A small-molecule ligand and the protein it binds are described below.
Small molecule (SMILES): CNS(=O)(=O)c1ccc2cccc(CCNC(C)=O)c2c1

Binding-site contacts:
Ligand atom O3 contacts residue FAD1 of chain 1.D at 2.6 Å (h-bond).
Ligand atom S1 contacts residue FAD1 of chain 1.D at 3.8 Å.
Ligand atom C20 contacts residue ASN67 of chain 1.B at 3.5 Å.
Ligand atom C13 contacts residue ILE129 of chain 1.B at 3.5 Å (hydrophobic).
Ligand atom C6 contacts residue FAD1 of chain 1.D at 3.5 Å.
Ligand atom C20 contacts residue VAL70 of chain 1.B at 3.8 Å (hydrophobic).
Ligand atom C3 contacts residue FAD1 of chain 1.D at 3.2 Å.
Ligand atom O2 contacts residue TYR156 of chain 1.A at 3.5 Å (h-bond).
Ligand atom C19 contacts residue FAD1 of chain 1.D at 3.4 Å.
Ligand atom C1 contacts residue FAD1 of chain 1.D at 3.6 Å.
Ligand atom C9 contacts residue FAD1 of chain 1.D at 3.4 Å.
Ligand atom C5 contacts residue PHE179 of chain 1.B at 3.9 Å (hydrophobic).
Ligand atom C17 contacts residue FAD1 of chain 1.D at 2.9 Å.
Ligand atom C1 contacts residue PHE127 of chain 1.B at 3.8 Å (hydrophobic).
Ligand atom C20 contacts residue GLY69 of chain 1.B at 3.9 Å.
Ligand atom C16 contacts residue FAD1 of chain 1.D at 3.9 Å.
Ligand atom C13 contacts residue PHE132 of chain 1.B at 3.8 Å (hydrophobic).
Ligand atom C8 contacts residue PHE179 of chain 1.B at 3.9 Å (hydrophobic).
Ligand atom C4 contacts residue FAD1 of chain 1.D at 3.2 Å.
Ligand atom O3 contacts residue GLY69 of chain 1.B at 3.7 Å.
Ligand atom N2 contacts residue FAD1 of chain 1.D at 3.9 Å.
Ligand atom O1 contacts residue GLY151 of chain 1.A at 2.9 Å (h-bond).
Ligand atom O2 contacts residue FAD1 of chain 1.D at 3.3 Å (h-bond).
Ligand atom C9 contacts residue PHE179 of chain 1.B at 3.5 Å (hydrophobic).
Ligand atom C9 contacts residue PHE107 of chain 1.A at 3.9 Å (hydrophobic).
Ligand atom C4 contacts residue TRP106 of chain 1.A at 3.7 Å (hydrophobic).
Ligand atom C20 contacts residue GLU194 of chain 1.A at 3.1 Å.
Ligand atom C2 contacts residue PHE127 of chain 1.B at 3.2 Å (hydrophobic).
Ligand atom O2 contacts residue ASN162 of chain 1.A at 2.5 Å (h-bond).
Ligand atom O2 contacts residue GLY151 of chain 1.A at 3.6 Å.
Ligand atom C3 contacts residue PHE127 of chain 1.B at 3.4 Å (hydrophobic).
Ligand atom C7 contacts residue FAD1 of chain 1.D at 3.7 Å.
Ligand atom C5 contacts residue FAD1 of chain 1.D at 3.3 Å.
Ligand atom C19 contacts residue GLY69 of chain 1.B at 3.7 Å.
Ligand atom O1 contacts residue GLY150 of chain 1.A at 3.2 Å.
Ligand atom C10 contacts residue FAD1 of chain 1.D at 3.3 Å.
Ligand atom O1 contacts residue FAD1 of chain 1.D at 3.8 Å.
Ligand atom C2 contacts residue FAD1 of chain 1.D at 3.5 Å.
Ligand atom C8 contacts residue FAD1 of chain 1.D at 3.6 Å.
Ligand atom C10 contacts residue PHE179 of chain 1.B at 3.5 Å (hydrophobic).

Sequence of chain 1.B:
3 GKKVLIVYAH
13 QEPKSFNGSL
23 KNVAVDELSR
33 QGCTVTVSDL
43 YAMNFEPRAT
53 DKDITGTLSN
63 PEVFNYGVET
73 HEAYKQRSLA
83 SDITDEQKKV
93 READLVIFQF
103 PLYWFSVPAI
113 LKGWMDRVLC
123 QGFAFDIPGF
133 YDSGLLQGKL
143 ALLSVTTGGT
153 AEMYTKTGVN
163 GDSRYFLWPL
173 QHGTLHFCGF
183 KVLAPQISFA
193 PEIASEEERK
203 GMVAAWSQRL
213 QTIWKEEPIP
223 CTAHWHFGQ

Sequence of chain 1.A:
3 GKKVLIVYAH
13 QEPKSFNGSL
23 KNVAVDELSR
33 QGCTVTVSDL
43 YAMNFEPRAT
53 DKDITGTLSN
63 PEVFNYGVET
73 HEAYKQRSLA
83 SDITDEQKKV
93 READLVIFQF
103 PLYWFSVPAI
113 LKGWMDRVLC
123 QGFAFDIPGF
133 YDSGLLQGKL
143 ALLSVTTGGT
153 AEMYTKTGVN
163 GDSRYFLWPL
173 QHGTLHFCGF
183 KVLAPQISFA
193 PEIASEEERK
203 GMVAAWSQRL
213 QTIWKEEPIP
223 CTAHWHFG